Sequence of chain 2.E:
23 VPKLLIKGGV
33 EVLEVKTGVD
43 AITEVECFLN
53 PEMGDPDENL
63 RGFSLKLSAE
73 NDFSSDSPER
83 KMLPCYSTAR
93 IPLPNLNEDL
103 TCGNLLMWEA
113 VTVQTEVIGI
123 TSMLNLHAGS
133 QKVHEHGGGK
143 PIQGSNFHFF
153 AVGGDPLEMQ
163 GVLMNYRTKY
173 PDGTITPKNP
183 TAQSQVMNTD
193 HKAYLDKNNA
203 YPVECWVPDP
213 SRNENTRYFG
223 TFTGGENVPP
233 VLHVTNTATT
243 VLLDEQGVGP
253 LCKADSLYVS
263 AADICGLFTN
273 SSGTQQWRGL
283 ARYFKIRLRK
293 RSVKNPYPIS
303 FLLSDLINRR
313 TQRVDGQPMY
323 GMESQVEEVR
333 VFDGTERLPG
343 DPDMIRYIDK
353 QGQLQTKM

Binding-site contacts:
Ligand atom O1A contacts residue THR276 of chain 2.D at 2.6 Å (h-bond).
Ligand atom C10 contacts residue PHE75 of chain 2.E at 2.7 Å (hydrophobic).
Ligand atom C8 contacts residue GLN278 of chain 2.D at 3.7 Å.
Ligand atom O1A contacts residue ASN272 of chain 2.D at 3.6 Å (h-bond).
Ligand atom C10 contacts residue LEU62 of chain 2.D at 3.5 Å (hydrophobic).
Ligand atom O7 contacts residue LEU62 of chain 2.D at 3.5 Å.
Ligand atom O9 contacts residue LYS68 of chain 2.D at 2.8 Å (salt-bridge).
Ligand atom O1A contacts residue SER274 of chain 2.D at 3.8 Å.
Ligand atom O10 contacts residue PHE75 of chain 2.E at 2.6 Å.
Ligand atom C11 contacts residue PHE75 of chain 2.E at 1.8 Å (hydrophobic).
Ligand atom O9 contacts residue LEU67 of chain 2.D at 3.2 Å.
Ligand atom C11 contacts residue LEU62 of chain 2.D at 3.9 Å (hydrophobic).
Ligand atom N5 contacts residue ASN272 of chain 2.D at 3.3 Å (h-bond).
Ligand atom C1 contacts residue SER274 of chain 2.D at 3.4 Å.
Ligand atom C1 contacts residue THR276 of chain 2.D at 3.4 Å.
Ligand atom O1B contacts residue SER274 of chain 2.D at 2.4 Å (h-bond).
Ligand atom N5 contacts residue GLN278 of chain 2.D at 3.9 Å.
Ligand atom N5 contacts residue PHE75 of chain 2.E at 3.8 Å.
Ligand atom C11 contacts residue LYS68 of chain 2.D at 3.8 Å.
Ligand atom C11 contacts residue GLN278 of chain 2.D at 3.5 Å.
Ligand atom O8 contacts residue ASN272 of chain 2.D at 3.4 Å (h-bond).
Ligand atom C7 contacts residue GLN278 of chain 2.D at 3.8 Å.
Ligand atom C11 contacts residue HIS138 of chain 2.C at 3.3 Å.
Ligand atom O10 contacts residue LEU62 of chain 2.D at 3.1 Å.
Ligand atom C11 contacts residue ASN272 of chain 2.D at 3.6 Å.
Ligand atom C11 contacts residue PHE270 of chain 2.D at 3.9 Å (hydrophobic).
Ligand atom C5 contacts residue LYS68 of chain 2.D at 3.7 Å.
Ligand atom O8 contacts residue GLN278 of chain 2.D at 3.5 Å (h-bond).
Ligand atom C9 contacts residue GLN278 of chain 2.D at 3.2 Å.
Ligand atom N5 contacts residue LYS68 of chain 2.D at 2.9 Å (salt-bridge).
Ligand atom C9 contacts residue LYS68 of chain 2.D at 3.8 Å.
Ligand atom C11 contacts residue THR276 of chain 2.D at 3.4 Å.
Ligand atom O1B contacts residue THR276 of chain 2.D at 3.5 Å (h-bond).
Ligand atom O8 contacts residue LYS68 of chain 2.D at 3.5 Å.
Ligand atom C11 contacts residue PHE65 of chain 2.D at 3.8 Å (hydrophobic).
Ligand atom C6 contacts residue LYS68 of chain 2.D at 3.8 Å.
Ligand atom O1B contacts residue LYS68 of chain 2.D at 3.6 Å.
Ligand atom C6 contacts residue ASN272 of chain 2.D at 3.7 Å.
Ligand atom C10 contacts residue LYS68 of chain 2.D at 3.8 Å.
Ligand atom O8 contacts residue THR276 of chain 2.D at 3.8 Å.

A small-molecule ligand and the protein it binds are described below.
Small molecule (SMILES): CC(=O)N[C@H]1[C@H]([C@H](O)[C@H](O)CO)O[C@@](O[C@H](CO)[C@@H](O)[C@@H]2O[C@@H](C(=O)O)C[C@H](O)[C@H]2NC(C)=O)(C(=O)O)C[C@@H]1O

Sequence of chain 2.C:
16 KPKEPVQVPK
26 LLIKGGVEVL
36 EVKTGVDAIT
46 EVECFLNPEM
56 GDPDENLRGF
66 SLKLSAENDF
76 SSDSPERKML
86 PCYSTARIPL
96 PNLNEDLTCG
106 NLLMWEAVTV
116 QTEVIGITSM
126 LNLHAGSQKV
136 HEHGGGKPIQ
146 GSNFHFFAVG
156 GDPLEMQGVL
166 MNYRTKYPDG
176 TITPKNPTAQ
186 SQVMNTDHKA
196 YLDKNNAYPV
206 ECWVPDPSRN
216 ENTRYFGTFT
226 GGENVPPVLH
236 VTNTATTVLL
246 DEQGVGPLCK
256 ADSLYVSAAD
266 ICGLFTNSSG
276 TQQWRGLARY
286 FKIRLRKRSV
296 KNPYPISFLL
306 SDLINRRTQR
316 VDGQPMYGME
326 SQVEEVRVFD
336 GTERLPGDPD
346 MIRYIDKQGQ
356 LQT

Sequence of chain 2.D:
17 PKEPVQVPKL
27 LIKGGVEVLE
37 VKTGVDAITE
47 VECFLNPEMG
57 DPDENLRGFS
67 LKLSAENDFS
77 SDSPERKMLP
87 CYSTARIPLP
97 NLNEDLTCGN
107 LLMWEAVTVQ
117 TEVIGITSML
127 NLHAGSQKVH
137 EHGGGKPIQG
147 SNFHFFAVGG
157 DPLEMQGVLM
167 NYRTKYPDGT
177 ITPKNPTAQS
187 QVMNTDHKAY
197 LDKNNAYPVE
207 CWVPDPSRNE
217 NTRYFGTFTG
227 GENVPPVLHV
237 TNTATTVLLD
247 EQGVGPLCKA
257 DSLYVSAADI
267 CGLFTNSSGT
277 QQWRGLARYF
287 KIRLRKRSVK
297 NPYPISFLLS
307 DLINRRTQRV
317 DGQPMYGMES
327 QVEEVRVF